The small molecule below binds the protein below.
Small molecule (SMILES): C[C@H](O)[C@H](N)[C@@H]1O[C@](O)(C(=O)O)C[C@H](O)[C@@H]1N

Binding-site contacts:
Ligand atom O1B contacts residue SER401 of chain 1.H at 3.2 Å.
Ligand atom C7 contacts residue SER401 of chain 1.H at 4.0 Å.
Ligand atom C4 contacts residue P8E1 of chain 1.QE at 3.4 Å.
Ligand atom C8 contacts residue SER401 of chain 1.H at 4.3 Å.
Ligand atom O6 contacts residue SER401 of chain 1.H at 1.8 Å (h-bond).
Ligand atom N5 contacts residue SER401 of chain 1.H at 4.5 Å.
Ligand atom C2 contacts residue SER399 of chain 1.H at 4.4 Å.
Ligand atom C6 contacts residue SER401 of chain 1.H at 2.9 Å.
Ligand atom O8 contacts residue P8E1 of chain 1.QE at 4.4 Å.
Ligand atom C1 contacts residue SER399 of chain 1.H at 3.8 Å.
Ligand atom C9 contacts residue VAL419 of chain 1.H at 3.9 Å (hydrophobic).
Ligand atom O1A contacts residue SER401 of chain 1.H at 3.2 Å (h-bond).
Ligand atom C9 contacts residue SER401 of chain 1.H at 4.0 Å.
Ligand atom C1 contacts residue SER401 of chain 1.H at 2.6 Å.
Ligand atom C3 contacts residue ALA402 of chain 1.H at 4.1 Å (hydrophobic).
Ligand atom C4 contacts residue SER401 of chain 1.H at 3.7 Å.
Ligand atom O1A contacts residue P8E1 of chain 1.TE at 3.8 Å.
Ligand atom C5 contacts residue P8E1 of chain 1.QE at 3.8 Å.
Ligand atom C5 contacts residue SER401 of chain 1.H at 3.8 Å.
Ligand atom O8 contacts residue SER401 of chain 1.H at 4.2 Å.
Ligand atom C3 contacts residue P8E1 of chain 1.QE at 3.5 Å.
Ligand atom C2 contacts residue SER401 of chain 1.H at 1.4 Å.
Ligand atom C2 contacts residue ALA402 of chain 1.H at 4.2 Å (hydrophobic).
Ligand atom O1B contacts residue SER399 of chain 1.H at 3.0 Å (h-bond).
Ligand atom C3 contacts residue SER401 of chain 1.H at 2.6 Å.
Ligand atom C6 contacts residue P8E1 of chain 1.QE at 4.0 Å.

Sequence of chain 1.H:
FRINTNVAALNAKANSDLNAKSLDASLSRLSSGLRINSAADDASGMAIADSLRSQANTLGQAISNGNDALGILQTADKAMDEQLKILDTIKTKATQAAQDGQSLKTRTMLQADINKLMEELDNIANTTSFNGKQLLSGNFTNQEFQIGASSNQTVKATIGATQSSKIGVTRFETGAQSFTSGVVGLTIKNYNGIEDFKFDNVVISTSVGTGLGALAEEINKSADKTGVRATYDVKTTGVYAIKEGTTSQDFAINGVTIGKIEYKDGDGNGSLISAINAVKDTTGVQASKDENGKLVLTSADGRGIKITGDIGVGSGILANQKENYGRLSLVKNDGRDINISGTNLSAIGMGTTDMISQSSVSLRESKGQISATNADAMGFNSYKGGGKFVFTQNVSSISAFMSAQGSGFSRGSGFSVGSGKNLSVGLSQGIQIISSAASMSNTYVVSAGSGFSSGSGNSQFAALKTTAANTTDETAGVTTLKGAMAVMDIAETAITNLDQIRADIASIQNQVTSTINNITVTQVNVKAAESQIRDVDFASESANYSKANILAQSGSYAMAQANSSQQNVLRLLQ